Binding-site contacts:
Ligand atom C4 contacts residue HIS5 of chain 3.D at 3.6 Å.
Ligand atom C7 contacts residue LEU16 of chain 1.C at 3.8 Å (hydrophobic).
Ligand atom C2 contacts residue CYS11 of chain 1.C at 3.6 Å (hydrophobic).
Ligand atom C4 contacts residue LEU11 of chain 1.D at 3.8 Å (hydrophobic).
Ligand atom C6 contacts residue CYS6 of chain 1.C at 3.2 Å (hydrophobic).
Ligand atom C2 contacts residue LEU11 of chain 1.D at 4.2 Å (hydrophobic).
Ligand atom C2 contacts residue HIS5 of chain 3.D at 4.3 Å.
Ligand atom C3 contacts residue LEU16 of chain 1.C at 4.3 Å (hydrophobic).
Ligand atom C5 contacts residue LEU11 of chain 1.D at 3.4 Å (hydrophobic).
Ligand atom C5 contacts residue HIS5 of chain 3.D at 4.1 Å.
Ligand atom C5 contacts residue CYS7 of chain 1.D at 4.0 Å (hydrophobic).
Ligand atom C7 contacts residue LEU17 of chain 3.B at 3.6 Å (hydrophobic).
Ligand atom O1 contacts residue SER9 of chain 1.C at 3.7 Å.
Ligand atom C7 contacts residue HIS5 of chain 3.D at 3.5 Å.
Ligand atom C7 contacts residue ALA14 of chain 1.D at 3.6 Å (hydrophobic).
Ligand atom C1 contacts residue ILE10 of chain 1.C at 3.4 Å (hydrophobic).
Ligand atom C6 contacts residue LEU11 of chain 1.D at 3.4 Å (hydrophobic).
Ligand atom C4 contacts residue HIS10 of chain 1.D at 3.9 Å.
Ligand atom O1 contacts residue ILE10 of chain 1.C at 3.2 Å.
Ligand atom O1 contacts residue CYS6 of chain 1.C at 2.7 Å (h-bond).
Ligand atom O1 contacts residue CYS11 of chain 1.C at 2.9 Å (h-bond).
Ligand atom C6 contacts residue ILE10 of chain 1.C at 4.4 Å (hydrophobic).
Ligand atom C2 contacts residue LEU16 of chain 1.C at 4.4 Å (hydrophobic).
Ligand atom C3 contacts residue LEU11 of chain 1.D at 4.2 Å (hydrophobic).
Ligand atom C5 contacts residue HIS10 of chain 1.D at 4.1 Å.
Ligand atom C6 contacts residue CYS7 of chain 1.D at 3.9 Å (hydrophobic).
Ligand atom C1 contacts residue CYS11 of chain 1.C at 4.0 Å (hydrophobic).
Ligand atom O1 contacts residue LEU11 of chain 1.D at 4.5 Å.
Ligand atom C1 contacts residue CYS6 of chain 1.C at 3.4 Å (hydrophobic).
Ligand atom C3 contacts residue ILE10 of chain 1.C at 4.4 Å (hydrophobic).
Ligand atom C1 contacts residue LEU11 of chain 1.D at 3.8 Å (hydrophobic).
Ligand atom C3 contacts residue HIS5 of chain 3.D at 3.5 Å.
Ligand atom C5 contacts residue LEU6 of chain 3.D at 4.4 Å (hydrophobic).
Ligand atom C2 contacts residue ILE10 of chain 1.C at 3.4 Å (hydrophobic).

Sequence of chain 3.B:
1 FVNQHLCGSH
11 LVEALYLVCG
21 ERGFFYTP

Sequence of chain 3.D:
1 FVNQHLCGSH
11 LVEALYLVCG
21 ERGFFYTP

The protein below binds the small molecule below.
Small molecule (SMILES): Cc1cccc(O)c1

Sequence of chain 1.D:
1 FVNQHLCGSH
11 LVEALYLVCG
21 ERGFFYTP

Sequence of chain 1.C:
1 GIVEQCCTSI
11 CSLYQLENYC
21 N